Sequence of chain 54.N:
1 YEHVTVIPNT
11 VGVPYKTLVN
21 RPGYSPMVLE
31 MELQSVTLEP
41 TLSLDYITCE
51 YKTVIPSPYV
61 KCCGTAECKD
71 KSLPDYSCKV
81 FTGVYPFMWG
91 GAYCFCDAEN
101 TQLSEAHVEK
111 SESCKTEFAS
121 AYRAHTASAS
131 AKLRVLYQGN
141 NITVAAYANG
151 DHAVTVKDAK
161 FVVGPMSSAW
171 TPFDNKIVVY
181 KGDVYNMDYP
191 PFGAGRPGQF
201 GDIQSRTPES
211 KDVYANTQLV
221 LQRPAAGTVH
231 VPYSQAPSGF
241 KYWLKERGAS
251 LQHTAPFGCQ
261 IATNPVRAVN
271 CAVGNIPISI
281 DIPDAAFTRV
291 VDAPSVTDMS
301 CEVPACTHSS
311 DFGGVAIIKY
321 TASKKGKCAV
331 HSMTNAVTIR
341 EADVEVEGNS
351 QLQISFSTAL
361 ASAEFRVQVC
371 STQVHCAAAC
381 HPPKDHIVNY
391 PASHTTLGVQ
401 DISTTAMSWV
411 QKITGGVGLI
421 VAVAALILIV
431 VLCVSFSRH

Binding-site contacts:
Ligand atom C3 contacts residue ASN259 of chain 54.O at 3.7 Å.
Ligand atom C8 contacts residue ALA258 of chain 54.O at 3.7 Å (hydrophobic).
Ligand atom O6 contacts residue LYS181 of chain 54.N at 3.4 Å (salt-bridge).
Ligand atom C8 contacts residue THR116 of chain 54.N at 4.3 Å.
Ligand atom C4 contacts residue LYS181 of chain 54.N at 3.6 Å.
Ligand atom O4 contacts residue LYS181 of chain 54.N at 2.7 Å (salt-bridge).
Ligand atom C3 contacts residue LYS115 of chain 54.N at 4.3 Å.
Ligand atom C8 contacts residue ASN259 of chain 54.O at 4.2 Å.
Ligand atom O3 contacts residue LYS115 of chain 54.N at 3.6 Å (salt-bridge).
Ligand atom C7 contacts residue ASN259 of chain 54.O at 3.2 Å.
Ligand atom C4 contacts residue ASN259 of chain 54.O at 4.2 Å.
Ligand atom N2 contacts residue THR116 of chain 54.N at 4.1 Å.
Ligand atom O5 contacts residue ASN259 of chain 54.O at 2.3 Å (h-bond).
Ligand atom C5 contacts residue LYS181 of chain 54.N at 3.4 Å.
Ligand atom N2 contacts residue ASN259 of chain 54.O at 2.8 Å (h-bond).
Ligand atom O7 contacts residue ASN259 of chain 54.O at 3.2 Å (h-bond).
Ligand atom C5 contacts residue ASN259 of chain 54.O at 3.6 Å.
Ligand atom C2 contacts residue ASN259 of chain 54.O at 2.4 Å.
Ligand atom C8 contacts residue LEU257 of chain 54.O at 4.1 Å (hydrophobic).
Ligand atom C1 contacts residue ASN259 of chain 54.O at 1.4 Å.
Ligand atom C6 contacts residue LYS181 of chain 54.N at 3.4 Å.
Ligand atom O4 contacts residue PHE118 of chain 54.N at 4.1 Å.

This protein binds this small molecule.
Small molecule (SMILES): CC(=O)N[C@@H]1[C@@H](O)[C@H](O)[C@@H](CO)O[C@H]1O

Sequence of chain 54.O:
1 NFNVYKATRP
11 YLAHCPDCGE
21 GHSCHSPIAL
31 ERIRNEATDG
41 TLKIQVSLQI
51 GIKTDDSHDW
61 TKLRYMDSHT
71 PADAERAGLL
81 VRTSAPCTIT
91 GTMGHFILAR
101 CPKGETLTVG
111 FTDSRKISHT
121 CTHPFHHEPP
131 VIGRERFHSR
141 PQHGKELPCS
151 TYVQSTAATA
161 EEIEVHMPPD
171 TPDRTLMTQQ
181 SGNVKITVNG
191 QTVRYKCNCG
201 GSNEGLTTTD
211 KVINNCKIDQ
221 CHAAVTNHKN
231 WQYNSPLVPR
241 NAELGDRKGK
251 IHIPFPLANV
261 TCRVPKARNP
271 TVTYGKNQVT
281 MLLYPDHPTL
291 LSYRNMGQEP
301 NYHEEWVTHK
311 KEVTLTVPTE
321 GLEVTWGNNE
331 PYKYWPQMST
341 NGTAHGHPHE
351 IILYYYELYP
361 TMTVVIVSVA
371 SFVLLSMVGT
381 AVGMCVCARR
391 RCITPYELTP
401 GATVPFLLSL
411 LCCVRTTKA